A protein and the small-molecule ligand that binds it are described below.
Small molecule (SMILES): COc1ccc(CC(=O)N2CCN(S(=O)(=O)c3cccc4cnccc34)CC2)c(OC)c1

Sequence of chain 2.A:
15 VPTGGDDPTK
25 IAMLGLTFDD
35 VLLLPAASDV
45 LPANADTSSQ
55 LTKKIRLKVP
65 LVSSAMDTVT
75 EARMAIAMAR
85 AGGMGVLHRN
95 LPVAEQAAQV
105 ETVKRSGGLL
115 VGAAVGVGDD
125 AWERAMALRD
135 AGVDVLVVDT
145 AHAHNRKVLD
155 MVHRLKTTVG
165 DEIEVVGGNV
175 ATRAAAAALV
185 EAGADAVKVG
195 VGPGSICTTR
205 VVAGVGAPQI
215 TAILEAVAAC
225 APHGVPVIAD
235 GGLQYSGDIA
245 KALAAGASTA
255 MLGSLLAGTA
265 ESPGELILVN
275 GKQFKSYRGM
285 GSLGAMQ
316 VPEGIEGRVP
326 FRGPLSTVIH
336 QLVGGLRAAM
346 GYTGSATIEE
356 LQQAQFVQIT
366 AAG

Sequence of chain 4.A:
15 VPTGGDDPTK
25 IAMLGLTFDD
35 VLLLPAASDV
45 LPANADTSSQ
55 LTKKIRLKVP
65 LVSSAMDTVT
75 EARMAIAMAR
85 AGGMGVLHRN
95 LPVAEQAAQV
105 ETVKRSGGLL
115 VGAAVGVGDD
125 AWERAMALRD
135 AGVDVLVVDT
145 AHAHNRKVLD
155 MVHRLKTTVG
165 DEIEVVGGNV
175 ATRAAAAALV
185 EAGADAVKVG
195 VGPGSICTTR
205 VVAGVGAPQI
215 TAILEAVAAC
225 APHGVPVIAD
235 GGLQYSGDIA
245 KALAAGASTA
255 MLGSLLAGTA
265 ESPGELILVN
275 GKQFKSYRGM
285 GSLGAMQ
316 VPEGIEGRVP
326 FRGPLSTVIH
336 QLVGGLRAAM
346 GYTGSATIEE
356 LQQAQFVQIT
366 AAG

Binding-site contacts:
Ligand atom O17 contacts residue GLY285 of chain 2.A at 3.1 Å (h-bond).
Ligand atom S16 contacts residue IMP1 of chain 2.B at 3.8 Å.
Ligand atom C15 contacts residue GLU318 of chain 2.A at 3.4 Å.
Ligand atom O18 contacts residue IMP1 of chain 2.B at 2.8 Å (h-bond).
Ligand atom C14 contacts residue ALA145 of chain 2.A at 3.7 Å (hydrophobic).
Ligand atom C26 contacts residue IMP1 of chain 2.B at 3.4 Å.
Ligand atom C21 contacts residue THR203 of chain 2.A at 3.6 Å.
Ligand atom C24 contacts residue GLY194 of chain 2.A at 3.4 Å.
Ligand atom N23 contacts residue VAL195 of chain 2.A at 3.7 Å.
Ligand atom C28 contacts residue IMP1 of chain 2.B at 3.9 Å.
Ligand atom C22 contacts residue IMP1 of chain 2.B at 3.6 Å.
Ligand atom O17 contacts residue IMP1 of chain 2.B at 3.7 Å.
Ligand atom O02 contacts residue LEU45 of chain 4.A at 3.9 Å.
Ligand atom C01 contacts residue VAL44 of chain 4.A at 3.3 Å (hydrophobic).
Ligand atom C30 contacts residue HIS146 of chain 2.A at 3.9 Å.
Ligand atom C25 contacts residue IMP1 of chain 2.B at 3.5 Å.
Ligand atom O18 contacts residue GLU318 of chain 2.A at 3.8 Å.
Ligand atom C21 contacts residue IMP1 of chain 2.B at 3.2 Å.
Ligand atom C19 contacts residue IMP1 of chain 2.B at 3.7 Å.
Ligand atom C01 contacts residue GLY346 of chain 4.A at 3.5 Å.
Ligand atom C21 contacts residue ALA145 of chain 2.A at 3.9 Å (hydrophobic).
Ligand atom O17 contacts residue MET284 of chain 2.A at 3.5 Å.
Ligand atom C22 contacts residue GLY196 of chain 2.A at 3.9 Å.
Ligand atom C29 contacts residue HIS146 of chain 2.A at 3.9 Å.
Ligand atom C20 contacts residue ALA145 of chain 2.A at 3.7 Å (hydrophobic).
Ligand atom C14 contacts residue TYR347 of chain 4.A at 3.5 Å (hydrophobic).
Ligand atom C01 contacts residue SER42 of chain 4.A at 3.3 Å.
Ligand atom C04 contacts residue PRO46 of chain 4.A at 3.5 Å (hydrophobic).
Ligand atom C22 contacts residue THR203 of chain 2.A at 3.2 Å.
Ligand atom C27 contacts residue IMP1 of chain 2.B at 3.8 Å.
Ligand atom C01 contacts residue ASN149 of chain 2.A at 3.9 Å.
Ligand atom O18 contacts residue GLY285 of chain 2.A at 3.7 Å.
Ligand atom C20 contacts residue IMP1 of chain 2.B at 3.3 Å.
Ligand atom C22 contacts residue TYR347 of chain 4.A at 3.9 Å (hydrophobic).
Ligand atom C14 contacts residue GLU318 of chain 2.A at 3.4 Å.
Ligand atom N23 contacts residue GLY196 of chain 2.A at 3.1 Å (h-bond).
Ligand atom C07 contacts residue TYR347 of chain 4.A at 3.9 Å (hydrophobic).
Ligand atom C12 contacts residue ALA145 of chain 2.A at 3.8 Å (hydrophobic).
Ligand atom O02 contacts residue VAL44 of chain 4.A at 3.2 Å (h-bond).
Ligand atom N13 contacts residue ALA145 of chain 2.A at 3.9 Å.